Sequence of chain 1.C:
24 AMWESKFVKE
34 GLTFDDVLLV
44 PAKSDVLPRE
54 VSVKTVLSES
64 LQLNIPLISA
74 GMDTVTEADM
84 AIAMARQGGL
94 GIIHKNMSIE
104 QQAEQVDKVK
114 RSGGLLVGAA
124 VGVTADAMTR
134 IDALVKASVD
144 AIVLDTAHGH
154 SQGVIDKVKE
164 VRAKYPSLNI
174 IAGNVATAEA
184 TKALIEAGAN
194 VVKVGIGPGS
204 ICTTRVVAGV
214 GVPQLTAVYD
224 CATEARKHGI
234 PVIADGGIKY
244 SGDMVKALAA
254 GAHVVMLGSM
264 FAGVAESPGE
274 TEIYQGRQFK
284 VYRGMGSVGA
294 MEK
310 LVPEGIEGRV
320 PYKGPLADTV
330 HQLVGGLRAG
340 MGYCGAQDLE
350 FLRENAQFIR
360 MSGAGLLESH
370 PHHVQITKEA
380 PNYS

Sequence of chain 1.A:
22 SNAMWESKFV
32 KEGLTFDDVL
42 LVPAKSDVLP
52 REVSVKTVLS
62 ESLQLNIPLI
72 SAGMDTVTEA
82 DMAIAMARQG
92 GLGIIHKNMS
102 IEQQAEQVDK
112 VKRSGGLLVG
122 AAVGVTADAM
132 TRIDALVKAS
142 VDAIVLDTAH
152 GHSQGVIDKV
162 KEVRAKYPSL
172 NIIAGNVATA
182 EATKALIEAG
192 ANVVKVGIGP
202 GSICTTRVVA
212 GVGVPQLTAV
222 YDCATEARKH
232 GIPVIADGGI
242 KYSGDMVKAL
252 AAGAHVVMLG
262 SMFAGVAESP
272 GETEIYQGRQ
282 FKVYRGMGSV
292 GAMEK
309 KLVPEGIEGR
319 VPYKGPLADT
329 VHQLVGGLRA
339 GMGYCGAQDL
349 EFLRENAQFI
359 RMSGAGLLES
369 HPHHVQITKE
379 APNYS

The protein below binds the small molecule below.
Small molecule (SMILES): O=C(Cn1c(-c2ccccn2)nc2ccccc21)Nc1ccc2ccccc2c1

Binding-site contacts:
Ligand atom C25 contacts residue PRO51 of chain 1.C at 3.8 Å (hydrophobic).
Ligand atom C26 contacts residue VAL49 of chain 1.C at 3.8 Å (hydrophobic).
Ligand atom O contacts residue ALA150 of chain 1.A at 3.7 Å.
Ligand atom C4 contacts residue GLU313 of chain 1.A at 3.5 Å.
Ligand atom C5 contacts residue TYR342 of chain 1.C at 3.9 Å (hydrophobic).
Ligand atom C41 contacts residue ALA150 of chain 1.A at 3.9 Å (hydrophobic).
Ligand atom C6 contacts residue GLY289 of chain 1.A at 3.8 Å.
Ligand atom C2 contacts residue GLU313 of chain 1.A at 3.5 Å.
Ligand atom N4 contacts residue LEU310 of chain 1.A at 3.9 Å.
Ligand atom C13 contacts residue GLU313 of chain 1.A at 3.5 Å.
Ligand atom C12 contacts residue ALA150 of chain 1.A at 3.7 Å (hydrophobic).
Ligand atom C1 contacts residue LEU310 of chain 1.A at 3.8 Å (hydrophobic).
Ligand atom C18 contacts residue PRO51 of chain 1.C at 3.8 Å (hydrophobic).
Ligand atom C3 contacts residue MET294 of chain 1.A at 3.4 Å (hydrophobic).
Ligand atom C14 contacts residue MET294 of chain 1.A at 3.6 Å (hydrophobic).
Ligand atom C2 contacts residue TYR342 of chain 1.C at 3.6 Å (hydrophobic).
Ligand atom C9 contacts residue MET294 of chain 1.A at 3.7 Å (hydrophobic).
Ligand atom N3 contacts residue GLY289 of chain 1.A at 3.5 Å.
Ligand atom C1 contacts residue MET294 of chain 1.A at 3.6 Å (hydrophobic).
Ligand atom C27 contacts residue SER154 of chain 1.A at 3.9 Å.
Ligand atom C13 contacts residue ALA150 of chain 1.A at 3.7 Å (hydrophobic).
Ligand atom C41 contacts residue IMP1 of chain 1.I at 3.5 Å.
Ligand atom N4 contacts residue TYR342 of chain 1.C at 4.0 Å.
Ligand atom C17 contacts residue GLU313 of chain 1.A at 3.4 Å.
Ligand atom C27 contacts residue LEU50 of chain 1.C at 3.8 Å (hydrophobic).
Ligand atom C5 contacts residue PRO51 of chain 1.C at 3.8 Å (hydrophobic).
Ligand atom C4 contacts residue ALA150 of chain 1.A at 3.7 Å (hydrophobic).
Ligand atom N4 contacts residue ALA150 of chain 1.A at 3.7 Å.
Ligand atom C5 contacts residue ALA338 of chain 1.C at 3.5 Å (hydrophobic).
Ligand atom C13 contacts residue LEU310 of chain 1.A at 3.7 Å (hydrophobic).
Ligand atom C25 contacts residue GLY341 of chain 1.C at 3.5 Å.
Ligand atom O contacts residue LEU310 of chain 1.A at 3.8 Å.
Ligand atom C40 contacts residue IMP1 of chain 1.I at 3.2 Å.
Ligand atom N42 contacts residue ALA150 of chain 1.A at 3.9 Å.
Ligand atom N4 contacts residue GLU313 of chain 1.A at 2.6 Å (salt-bridge).
Ligand atom C39 contacts residue IMP1 of chain 1.I at 3.8 Å.
Ligand atom C41 contacts residue THR207 of chain 1.A at 3.9 Å.
Ligand atom C41 contacts residue GLU313 of chain 1.A at 4.0 Å.
Ligand atom N42 contacts residue GLU313 of chain 1.A at 3.9 Å.
Ligand atom N3 contacts residue MET288 of chain 1.A at 3.8 Å.